The small molecule below binds the protein below.
Small molecule (SMILES): CC(=O)N[C@@H]1[C@@H](O)[C@H](O)[C@@H](CO)O[C@H]1O

Binding-site contacts:
Ligand atom O7 contacts residue ALA57 of chain 1.G at 3.7 Å.
Ligand atom C3 contacts residue ASN23 of chain 1.B at 3.8 Å.
Ligand atom C4 contacts residue ASN23 of chain 1.B at 4.2 Å.
Ligand atom C8 contacts residue ASN23 of chain 1.B at 3.9 Å.
Ligand atom C5 contacts residue SER25 of chain 1.B at 3.3 Å.
Ligand atom C5 contacts residue ASN23 of chain 1.B at 3.7 Å.
Ligand atom C7 contacts residue ASN23 of chain 1.B at 3.6 Å.
Ligand atom O5 contacts residue GLN26 of chain 1.B at 4.1 Å.
Ligand atom O6 contacts residue SER25 of chain 1.B at 3.9 Å.
Ligand atom O6 contacts residue GLN26 of chain 1.B at 4.2 Å.
Ligand atom O5 contacts residue ASN23 of chain 1.B at 2.4 Å (h-bond).
Ligand atom C2 contacts residue ASN23 of chain 1.B at 2.4 Å.
Ligand atom C1 contacts residue SER25 of chain 1.B at 3.2 Å.
Ligand atom O7 contacts residue ASN23 of chain 1.B at 4.5 Å.
Ligand atom O5 contacts residue SER25 of chain 1.B at 2.7 Å (h-bond).
Ligand atom C6 contacts residue SER25 of chain 1.B at 3.6 Å.
Ligand atom N2 contacts residue ASN23 of chain 1.B at 2.9 Å (h-bond).
Ligand atom C1 contacts residue ASN23 of chain 1.B at 1.4 Å.

Sequence of chain 1.B:
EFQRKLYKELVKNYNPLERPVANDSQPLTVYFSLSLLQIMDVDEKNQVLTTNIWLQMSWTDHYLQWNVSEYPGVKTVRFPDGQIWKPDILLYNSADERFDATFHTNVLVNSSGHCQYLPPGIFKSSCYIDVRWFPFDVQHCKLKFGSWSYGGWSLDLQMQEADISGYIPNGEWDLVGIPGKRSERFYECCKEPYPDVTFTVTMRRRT

Sequence of chain 1.G:
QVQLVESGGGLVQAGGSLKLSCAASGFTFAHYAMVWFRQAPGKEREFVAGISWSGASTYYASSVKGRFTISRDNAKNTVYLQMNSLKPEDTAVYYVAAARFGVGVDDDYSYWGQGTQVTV